Sequence of chain 1.A:
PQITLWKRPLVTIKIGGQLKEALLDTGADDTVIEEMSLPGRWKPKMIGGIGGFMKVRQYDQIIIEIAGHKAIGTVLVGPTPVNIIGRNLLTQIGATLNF

Binding-site contacts:
Ligand atom O10 contacts residue GLY48 of chain 1.A at 3.7 Å.
Ligand atom C33 contacts residue GLY27 of chain 1.B at 3.6 Å.
Ligand atom C4 contacts residue ALA28 of chain 1.A at 3.6 Å (hydrophobic).
Ligand atom O28 contacts residue ASP29 of chain 1.B at 2.9 Å (salt-bridge).
Ligand atom O10 contacts residue ILE50 of chain 1.B at 2.8 Å.
Ligand atom C34 contacts residue VAL82 of chain 1.A at 3.3 Å (hydrophobic).
Ligand atom O18 contacts residue ASP25 of chain 1.A at 2.4 Å (salt-bridge).
Ligand atom N1 contacts residue ASP30 of chain 1.A at 3.1 Å (salt-bridge).
Ligand atom C29 contacts residue GLY27 of chain 1.B at 3.6 Å.
Ligand atom O9 contacts residue ILE50 of chain 1.B at 3.7 Å.
Ligand atom C30 contacts residue GLY48 of chain 1.B at 2.8 Å.
Ligand atom C32 contacts residue ASP25 of chain 1.A at 3.3 Å.
Ligand atom C36 contacts residue GLY49 of chain 1.B at 3.6 Å.
Ligand atom O9 contacts residue ILE84 of chain 1.A at 3.6 Å.
Ligand atom C27 contacts residue ASP29 of chain 1.B at 3.6 Å.
Ligand atom C6 contacts residue GLY48 of chain 1.A at 3.6 Å.
Ligand atom C32 contacts residue GLY27 of chain 1.B at 3.7 Å.
Ligand atom C36 contacts residue ILE50 of chain 1.B at 3.7 Å (hydrophobic).
Ligand atom C33 contacts residue VAL82 of chain 1.A at 3.6 Å (hydrophobic).
Ligand atom O26 contacts residue ASP30 of chain 1.B at 3.2 Å (salt-bridge).
Ligand atom C13 contacts residue GLY27 of chain 1.A at 3.7 Å.
Ligand atom C17 contacts residue ASP25 of chain 1.A at 3.2 Å.
Ligand atom O26 contacts residue ASP29 of chain 1.B at 3.1 Å (salt-bridge).
Ligand atom O18 contacts residue GLY27 of chain 1.B at 3.4 Å.
Ligand atom O22 contacts residue ILE50 of chain 1.A at 3.6 Å.
Ligand atom C35 contacts residue VAL82 of chain 1.A at 3.5 Å (hydrophobic).
Ligand atom O10 contacts residue GLY49 of chain 1.A at 3.2 Å.
Ligand atom C3 contacts residue ASP30 of chain 1.A at 3.2 Å.
Ligand atom C12 contacts residue GLY27 of chain 1.A at 3.4 Å.
Ligand atom C31 contacts residue GLY48 of chain 1.B at 3.4 Å.
Ligand atom C3 contacts residue ALA28 of chain 1.A at 3.6 Å (hydrophobic).
Ligand atom O26 contacts residue ALA28 of chain 1.B at 3.7 Å.
Ligand atom O18 contacts residue ASP25 of chain 1.B at 2.7 Å (salt-bridge).
Ligand atom N20 contacts residue GLY27 of chain 1.B at 3.1 Å (h-bond).
Ligand atom C16 contacts residue ASP25 of chain 1.A at 3.1 Å.
Ligand atom C2 contacts residue ASP30 of chain 1.A at 3.7 Å.
Ligand atom C3 contacts residue VAL32 of chain 1.A at 3.3 Å (hydrophobic).
Ligand atom O23 contacts residue ALA28 of chain 1.B at 3.5 Å.
Ligand atom O22 contacts residue GLY49 of chain 1.B at 3.7 Å.
Ligand atom C17 contacts residue ASP25 of chain 1.B at 3.4 Å.

A protein and the small-molecule ligand that binds it are described below.
Small molecule (SMILES): CC(C)CN(C[C@@H](O)[C@H](Cc1ccccc1)NC(=O)O[C@H]1CO[C@H]2OCC[C@H]21)S(=O)(=O)c1ccc(N)cc1

Sequence of chain 1.B:
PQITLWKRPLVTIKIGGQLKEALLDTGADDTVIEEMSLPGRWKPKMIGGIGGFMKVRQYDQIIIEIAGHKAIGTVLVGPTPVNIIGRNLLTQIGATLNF